Sequence of chain 1.A:
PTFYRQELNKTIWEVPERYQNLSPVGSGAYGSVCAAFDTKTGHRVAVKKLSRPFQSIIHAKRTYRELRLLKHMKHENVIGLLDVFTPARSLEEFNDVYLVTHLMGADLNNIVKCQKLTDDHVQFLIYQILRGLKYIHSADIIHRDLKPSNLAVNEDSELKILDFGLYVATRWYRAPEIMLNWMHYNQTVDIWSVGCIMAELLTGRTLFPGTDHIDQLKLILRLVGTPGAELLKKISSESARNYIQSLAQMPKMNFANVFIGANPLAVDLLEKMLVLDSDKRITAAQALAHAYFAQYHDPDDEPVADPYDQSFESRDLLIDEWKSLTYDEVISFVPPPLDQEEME

A protein and the small-molecule ligand that binds it are described below.
Small molecule (SMILES): Nc1nccc(-c2c(-c3ccc(F)cc3)ncn2C2CCNCC2)n1

Binding-site contacts:
Ligand atom CC6 contacts residue ALA51 of chain 1.A at 3.5 Å (hydrophobic).
Ligand atom ND3 contacts residue GLY33 of chain 1.A at 3.9 Å.
Ligand atom CB1 contacts residue LYS53 of chain 1.A at 3.9 Å.
Ligand atom CD2 contacts residue LEU167 of chain 1.A at 3.6 Å (hydrophobic).
Ligand atom CB1 contacts residue THR106 of chain 1.A at 3.8 Å.
Ligand atom FB7 contacts residue LEU104 of chain 1.A at 3.3 Å.
Ligand atom ND3 contacts residue VAL38 of chain 1.A at 3.6 Å.
Ligand atom CB2 contacts residue THR106 of chain 1.A at 3.4 Å.
Ligand atom CC1 contacts residue ALA51 of chain 1.A at 3.9 Å (hydrophobic).
Ligand atom CB2 contacts residue LEU104 of chain 1.A at 3.7 Å (hydrophobic).
Ligand atom NC5 contacts residue HIS107 of chain 1.A at 3.9 Å.
Ligand atom FB7 contacts residue LEU86 of chain 1.A at 3.7 Å.
Ligand atom FB7 contacts residue VAL105 of chain 1.A at 3.5 Å.
Ligand atom CA4 contacts residue VAL30 of chain 1.A at 3.5 Å (hydrophobic).
Ligand atom NC3 contacts residue VAL38 of chain 1.A at 3.8 Å.
Ligand atom CC6 contacts residue HIS107 of chain 1.A at 3.5 Å.
Ligand atom ND1 contacts residue VAL38 of chain 1.A at 3.9 Å.
Ligand atom CD5 contacts residue VAL38 of chain 1.A at 3.9 Å (hydrophobic).
Ligand atom CD4 contacts residue VAL38 of chain 1.A at 3.7 Å (hydrophobic).
Ligand atom NC7 contacts residue LEU108 of chain 1.A at 3.5 Å.
Ligand atom ND1 contacts residue LEU167 of chain 1.A at 3.9 Å.
Ligand atom ND3 contacts residue LEU167 of chain 1.A at 3.9 Å.
Ligand atom CC6 contacts residue THR106 of chain 1.A at 3.7 Å.
Ligand atom CC6 contacts residue MET109 of chain 1.A at 3.7 Å (hydrophobic).
Ligand atom NC5 contacts residue LEU108 of chain 1.A at 3.9 Å.
Ligand atom CB2 contacts residue LYS53 of chain 1.A at 3.8 Å.
Ligand atom CB3 contacts residue THR106 of chain 1.A at 3.6 Å.
Ligand atom CA5 contacts residue SER32 of chain 1.A at 3.3 Å.
Ligand atom CA1 contacts residue LEU167 of chain 1.A at 3.6 Å (hydrophobic).
Ligand atom CD2 contacts residue VAL38 of chain 1.A at 3.7 Å (hydrophobic).
Ligand atom CC4 contacts residue ALA51 of chain 1.A at 3.7 Å (hydrophobic).
Ligand atom NC7 contacts residue MET109 of chain 1.A at 2.7 Å (h-bond).
Ligand atom CB2 contacts residue ALA51 of chain 1.A at 3.5 Å (hydrophobic).
Ligand atom CC4 contacts residue MET109 of chain 1.A at 3.2 Å (hydrophobic).
Ligand atom CC1 contacts residue THR106 of chain 1.A at 3.7 Å.
Ligand atom CD2 contacts residue GLY33 of chain 1.A at 3.6 Å.
Ligand atom FB7 contacts residue THR106 of chain 1.A at 3.8 Å.
Ligand atom NC5 contacts residue ALA51 of chain 1.A at 3.4 Å.
Ligand atom CB3 contacts residue LEU104 of chain 1.A at 3.9 Å (hydrophobic).
Ligand atom NC5 contacts residue MET109 of chain 1.A at 3.0 Å (h-bond).